This small molecule binds to this protein.
Small molecule (SMILES): CC(C)(C)C[C@@H]1N[C@@H](C(=O)NC2CCC(O)CC2)[C@H](c2cccc(Cl)c2F)[C@]12C(=O)Nc1cc(Cl)ccc12

Sequence of chain 1.C:
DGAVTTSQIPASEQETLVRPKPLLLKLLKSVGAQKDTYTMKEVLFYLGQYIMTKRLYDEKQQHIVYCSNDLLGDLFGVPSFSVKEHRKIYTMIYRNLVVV

Binding-site contacts:
Ligand atom CL1 contacts residue HIS87 of chain 1.C at 3.6 Å.
Ligand atom C24 contacts residue LEU45 of chain 1.C at 3.5 Å (hydrophobic).
Ligand atom C16 contacts residue HIS87 of chain 1.C at 3.7 Å.
Ligand atom C12 contacts residue LYS85 of chain 1.C at 3.9 Å.
Ligand atom C11 contacts residue GLN50 of chain 2.C at 3.4 Å.
Ligand atom CL2 contacts residue PHE77 of chain 1.C at 3.7 Å.
Ligand atom CL2 contacts residue ILE52 of chain 1.C at 3.7 Å.
Ligand atom C25 contacts residue GLY49 of chain 1.C at 3.8 Å.
Ligand atom C27 contacts residue ILE52 of chain 1.C at 3.7 Å (hydrophobic).
Ligand atom CL2 contacts residue LEU48 of chain 1.C at 3.8 Å.
Ligand atom C27 contacts residue PHE82 of chain 1.C at 3.8 Å (hydrophobic).
Ligand atom O3 contacts residue VAL5 of chain 1.C at 3.5 Å.
Ligand atom C25 contacts residue LEU45 of chain 1.C at 3.5 Å (hydrophobic).
Ligand atom N3 contacts residue GLY49 of chain 1.C at 3.6 Å.
Ligand atom C14 contacts residue VAL84 of chain 1.C at 3.8 Å (hydrophobic).
Ligand atom C13 contacts residue GLU60 of chain 1.C at 3.8 Å.
Ligand atom F contacts residue HIS87 of chain 1.C at 3.1 Å.
Ligand atom C14 contacts residue TYR58 of chain 1.C at 3.5 Å (hydrophobic).
Ligand atom C25 contacts residue LEU48 of chain 1.C at 3.7 Å (hydrophobic).
Ligand atom C17 contacts residue VAL5 of chain 1.C at 3.8 Å (hydrophobic).
Ligand atom C26 contacts residue ILE52 of chain 1.C at 3.5 Å (hydrophobic).
Ligand atom O1 contacts residue HIS87 of chain 1.C at 2.8 Å (h-bond).
Ligand atom O2 contacts residue LYS85 of chain 1.C at 3.0 Å (salt-bridge).
Ligand atom C3 contacts residue MET53 of chain 2.C at 3.8 Å (hydrophobic).
Ligand atom C4 contacts residue ILE52 of chain 1.C at 3.6 Å (hydrophobic).
Ligand atom C21 contacts residue HIS87 of chain 1.C at 3.4 Å.
Ligand atom C20 contacts residue HIS87 of chain 1.C at 3.7 Å.
Ligand atom C1 contacts residue GLY49 of chain 1.C at 3.6 Å.
Ligand atom C13 contacts residue TYR58 of chain 1.C at 3.4 Å (hydrophobic).
Ligand atom C19 contacts residue THR7 of chain 1.C at 3.5 Å.
Ligand atom O1 contacts residue VAL84 of chain 1.C at 3.8 Å.
Ligand atom F contacts residue ILE90 of chain 1.C at 3.4 Å.
Ligand atom C4 contacts residue VAL84 of chain 1.C at 3.6 Å (hydrophobic).
Ligand atom CL1 contacts residue LEU45 of chain 1.C at 3.7 Å.
Ligand atom C20 contacts residue LEU45 of chain 1.C at 3.7 Å (hydrophobic).
Ligand atom CL1 contacts residue TYR91 of chain 1.C at 3.6 Å.
Ligand atom N3 contacts residue LEU45 of chain 1.C at 2.8 Å (h-bond).
Ligand atom C10 contacts residue GLN50 of chain 2.C at 3.7 Å.
Ligand atom F contacts residue VAL84 of chain 1.C at 3.6 Å.
Ligand atom C18 contacts residue VAL5 of chain 1.C at 3.9 Å (hydrophobic).

Sequence of chain 2.C:
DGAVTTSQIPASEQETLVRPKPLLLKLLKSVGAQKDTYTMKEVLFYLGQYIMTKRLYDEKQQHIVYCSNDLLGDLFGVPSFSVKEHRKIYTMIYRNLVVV